Sequence of chain 2.A:
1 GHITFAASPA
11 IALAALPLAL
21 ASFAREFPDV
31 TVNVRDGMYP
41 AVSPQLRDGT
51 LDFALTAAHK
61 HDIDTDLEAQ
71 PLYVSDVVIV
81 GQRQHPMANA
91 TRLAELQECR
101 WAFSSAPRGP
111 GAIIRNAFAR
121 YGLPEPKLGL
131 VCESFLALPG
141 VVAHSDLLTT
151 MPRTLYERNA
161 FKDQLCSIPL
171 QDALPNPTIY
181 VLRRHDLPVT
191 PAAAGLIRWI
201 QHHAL

This small molecule binds to this protein.
Small molecule (SMILES): Cc1ccc(S(=O)(=O)O)cc1

Binding-site contacts:
Ligand atom C2 contacts residue PRO152 of chain 2.A at 4.4 Å (hydrophobic).
Ligand atom C5 contacts residue PRO152 of chain 2.A at 4.5 Å (hydrophobic).
Ligand atom O3 contacts residue ILE179 of chain 2.A at 3.4 Å.
Ligand atom C6 contacts residue PRO152 of chain 2.A at 4.1 Å (hydrophobic).
Ligand atom C5 contacts residue SER75 of chain 2.A at 3.9 Å.
Ligand atom C7 contacts residue VAL77 of chain 2.A at 3.8 Å (hydrophobic).
Ligand atom C3 contacts residue SER105 of chain 2.A at 3.8 Å.
Ligand atom S contacts residue ALA10 of chain 2.A at 4.2 Å.
Ligand atom S contacts residue ILE179 of chain 2.A at 4.2 Å.
Ligand atom C5 contacts residue VAL77 of chain 2.A at 4.1 Å (hydrophobic).
Ligand atom O1 contacts residue ALA10 of chain 2.A at 2.9 Å (h-bond).
Ligand atom O2 contacts residue MET38 of chain 2.A at 4.3 Å.
Ligand atom S contacts residue PRO152 of chain 2.A at 4.5 Å.
Ligand atom C4 contacts residue VAL77 of chain 2.A at 4.5 Å (hydrophobic).
Ligand atom C1 contacts residue PRO152 of chain 2.A at 4.1 Å (hydrophobic).
Ligand atom C5 contacts residue PRO177 of chain 2.A at 4.3 Å (hydrophobic).
Ligand atom O2 contacts residue ALA57 of chain 2.A at 3.5 Å (h-bond).
Ligand atom C6 contacts residue ALA57 of chain 2.A at 4.2 Å (hydrophobic).
Ligand atom C6 contacts residue ILE179 of chain 2.A at 4.2 Å (hydrophobic).
Ligand atom O1 contacts residue PRO152 of chain 2.A at 3.9 Å.
Ligand atom O3 contacts residue ALA10 of chain 2.A at 3.2 Å.
Ligand atom S contacts residue SER8 of chain 2.A at 3.5 Å (h-bond).
Ligand atom C3 contacts residue PHE135 of chain 2.A at 3.8 Å (hydrophobic).
Ligand atom C6 contacts residue SER75 of chain 2.A at 3.9 Å.
Ligand atom O2 contacts residue SER8 of chain 2.A at 3.0 Å.
Ligand atom O2 contacts residue ILE179 of chain 2.A at 4.2 Å.
Ligand atom O1 contacts residue SER8 of chain 2.A at 3.5 Å (h-bond).
Ligand atom C4 contacts residue ILE113 of chain 2.A at 3.9 Å (hydrophobic).
Ligand atom C7 contacts residue ILE113 of chain 2.A at 2.5 Å (hydrophobic).
Ligand atom C4 contacts residue PRO152 of chain 2.A at 4.4 Å (hydrophobic).
Ligand atom C1 contacts residue ALA57 of chain 2.A at 4.2 Å (hydrophobic).
Ligand atom C3 contacts residue PRO152 of chain 2.A at 4.4 Å (hydrophobic).
Ligand atom C3 contacts residue ILE113 of chain 2.A at 4.5 Å (hydrophobic).
Ligand atom O2 contacts residue THR56 of chain 2.A at 4.4 Å.
Ligand atom O3 contacts residue SER8 of chain 2.A at 3.5 Å (h-bond).
Ligand atom O1 contacts residue PRO9 of chain 2.A at 3.3 Å (h-bond).
Ligand atom O2 contacts residue PRO9 of chain 2.A at 4.5 Å.
Ligand atom C2 contacts residue PHE135 of chain 2.A at 4.1 Å (hydrophobic).
Ligand atom C2 contacts residue MET38 of chain 2.A at 4.2 Å (hydrophobic).
Ligand atom C7 contacts residue PRO177 of chain 2.A at 4.2 Å (hydrophobic).